The protein below binds the small molecule below.
Small molecule (SMILES): CC(=O)N[C@@H]1[C@@H](O)[C@H](O)[C@@H](CO)O[C@H]1O

Binding-site contacts:
Ligand atom C2 contacts residue GLN187 of chain 1.A at 4.5 Å.
Ligand atom O5 contacts residue ASN140 of chain 1.A at 2.0 Å (h-bond).
Ligand atom C2 contacts residue HIS161 of chain 1.A at 4.4 Å.
Ligand atom O7 contacts residue THR142 of chain 1.A at 3.3 Å (h-bond).
Ligand atom C1 contacts residue GLN187 of chain 1.A at 3.7 Å.
Ligand atom O7 contacts residue HIS161 of chain 1.A at 3.5 Å.
Ligand atom C1 contacts residue ASN140 of chain 1.A at 1.4 Å.
Ligand atom C5 contacts residue SER194 of chain 1.A at 3.7 Å.
Ligand atom C3 contacts residue HIS161 of chain 1.A at 4.2 Å.
Ligand atom C5 contacts residue ASN140 of chain 1.A at 3.3 Å.
Ligand atom O6 contacts residue SER194 of chain 1.A at 4.5 Å.
Ligand atom C1 contacts residue SER194 of chain 1.A at 3.7 Å.
Ligand atom N2 contacts residue GLN187 of chain 1.A at 4.1 Å.
Ligand atom O6 contacts residue ASN140 of chain 1.A at 4.0 Å.
Ligand atom N2 contacts residue ASN140 of chain 1.A at 3.4 Å (h-bond).
Ligand atom N2 contacts residue THR142 of chain 1.A at 3.8 Å.
Ligand atom C8 contacts residue THR142 of chain 1.A at 3.6 Å.
Ligand atom C6 contacts residue ASN140 of chain 1.A at 4.3 Å.
Ligand atom O3 contacts residue HIS161 of chain 1.A at 3.1 Å.
Ligand atom O3 contacts residue ASN140 of chain 1.A at 4.2 Å.
Ligand atom C6 contacts residue SER194 of chain 1.A at 4.3 Å.
Ligand atom C7 contacts residue THR142 of chain 1.A at 3.3 Å.
Ligand atom C2 contacts residue THR142 of chain 1.A at 4.4 Å.
Ligand atom O6 contacts residue PHE189 of chain 1.A at 4.0 Å.
Ligand atom C3 contacts residue ASN140 of chain 1.A at 3.8 Å.
Ligand atom C4 contacts residue ASN140 of chain 1.A at 4.1 Å.
Ligand atom C2 contacts residue ASN140 of chain 1.A at 2.6 Å.
Ligand atom O5 contacts residue SER194 of chain 1.A at 3.7 Å.

Sequence of chain 1.A:
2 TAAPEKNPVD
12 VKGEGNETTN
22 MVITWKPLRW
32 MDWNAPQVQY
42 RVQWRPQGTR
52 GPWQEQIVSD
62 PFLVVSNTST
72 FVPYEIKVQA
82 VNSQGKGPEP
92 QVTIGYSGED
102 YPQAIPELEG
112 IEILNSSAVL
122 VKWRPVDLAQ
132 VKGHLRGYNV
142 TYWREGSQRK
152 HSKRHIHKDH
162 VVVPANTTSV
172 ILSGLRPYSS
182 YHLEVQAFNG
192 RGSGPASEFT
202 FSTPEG